Binding-site contacts:
Ligand atom C10 contacts residue ASN102 of chain 1.A at 3.5 Å.
Ligand atom C7 contacts residue GLN111 of chain 1.A at 3.9 Å.
Ligand atom C10 contacts residue GLN111 of chain 1.A at 3.9 Å.
Ligand atom C9 contacts residue GLN111 of chain 1.A at 3.8 Å.
Ligand atom O2 contacts residue GLN63 of chain 1.A at 3.0 Å (h-bond).
Ligand atom N1 contacts residue GLN63 of chain 1.A at 3.9 Å.
Ligand atom C8 contacts residue GLN111 of chain 1.A at 3.8 Å.
Ligand atom C1 contacts residue GLN63 of chain 1.A at 3.8 Å.
Ligand atom C12 contacts residue GLN63 of chain 1.A at 3.3 Å.
Ligand atom O1 contacts residue ALA101 of chain 1.A at 3.2 Å.
Ligand atom N3 contacts residue GLN63 of chain 1.A at 3.8 Å.
Ligand atom C10 contacts residue ALA101 of chain 1.A at 3.7 Å (hydrophobic).
Ligand atom C7 contacts residue ALA103 of chain 1.A at 3.9 Å (hydrophobic).
Ligand atom N3 contacts residue GLY72 of chain 1.A at 3.6 Å.
Ligand atom C2 contacts residue HIS126 of chain 1.A at 3.7 Å.
Ligand atom C5 contacts residue GLY72 of chain 1.A at 3.8 Å.
Ligand atom O1 contacts residue ASN102 of chain 1.A at 3.1 Å (h-bond).
Ligand atom C contacts residue PHE113 of chain 1.A at 3.9 Å (hydrophobic).
Ligand atom N2 contacts residue GLY109 of chain 1.A at 3.9 Å.
Ligand atom N4 contacts residue HIS54 of chain 1.A at 3.7 Å.
Ligand atom C7 contacts residue GLY72 of chain 1.A at 3.7 Å.
Ligand atom C12 contacts residue GLN111 of chain 1.A at 3.4 Å.
Ligand atom C5 contacts residue ASN102 of chain 1.A at 3.9 Å.
Ligand atom N2 contacts residue THR107 of chain 1.A at 3.5 Å (h-bond).
Ligand atom C6 contacts residue GLY72 of chain 1.A at 3.8 Å.
Ligand atom C4 contacts residue GLN63 of chain 1.A at 3.7 Å.
Ligand atom O1 contacts residue HIS126 of chain 1.A at 3.4 Å.
Ligand atom C13 contacts residue GLY72 of chain 1.A at 3.8 Å.
Ligand atom C11 contacts residue ALA101 of chain 1.A at 3.9 Å (hydrophobic).
Ligand atom C12 contacts residue GLY72 of chain 1.A at 3.2 Å.
Ligand atom C11 contacts residue ASN102 of chain 1.A at 3.5 Å.
Ligand atom C3 contacts residue ASN102 of chain 1.A at 3.5 Å.
Ligand atom C1 contacts residue PHE113 of chain 1.A at 3.6 Å (hydrophobic).
Ligand atom C13 contacts residue GLN63 of chain 1.A at 3.8 Å.
Ligand atom C11 contacts residue GLN111 of chain 1.A at 4.0 Å.
Ligand atom N contacts residue ASN102 of chain 1.A at 3.0 Å (h-bond).
Ligand atom N3 contacts residue HIS54 of chain 1.A at 3.0 Å (h-bond).
Ligand atom N4 contacts residue ARG55 of chain 1.A at 3.7 Å.
Ligand atom C6 contacts residue ASN102 of chain 1.A at 3.8 Å.
Ligand atom C2 contacts residue ASN102 of chain 1.A at 3.9 Å.

Sequence of chain 1.A:
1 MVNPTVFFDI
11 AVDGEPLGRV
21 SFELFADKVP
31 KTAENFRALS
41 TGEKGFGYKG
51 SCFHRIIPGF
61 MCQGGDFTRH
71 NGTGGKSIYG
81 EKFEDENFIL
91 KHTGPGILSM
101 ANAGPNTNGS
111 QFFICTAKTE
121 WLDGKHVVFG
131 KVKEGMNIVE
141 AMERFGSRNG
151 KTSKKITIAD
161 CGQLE

A small-molecule ligand and the protein it binds are described below.
Small molecule (SMILES): CCOC(=O)CNC(=O)N(Cc1ccc(N)cc1)Cc1nnn[nH]1